Binding-site contacts:
Ligand atom C8 contacts residue LYS230 of chain 1.B at 4.5 Å.
Ligand atom O7 contacts residue ASN231 of chain 1.B at 4.3 Å.
Ligand atom O6 contacts residue ARG235 of chain 1.B at 3.2 Å (salt-bridge).
Ligand atom C8 contacts residue ASN231 of chain 1.B at 3.4 Å.
Ligand atom O7 contacts residue ASP232 of chain 1.B at 4.2 Å.
Ligand atom C5 contacts residue ARG235 of chain 1.B at 4.3 Å.
Ligand atom C6 contacts residue ARG235 of chain 1.B at 4.3 Å.
Ligand atom C1 contacts residue ARG235 of chain 1.B at 3.8 Å.
Ligand atom O6 contacts residue ARG281 of chain 1.B at 4.5 Å.
Ligand atom C7 contacts residue ASN231 of chain 1.B at 3.4 Å.
Ligand atom O6 contacts residue PRO343 of chain 1.B at 4.1 Å.
Ligand atom C5 contacts residue ASN231 of chain 1.B at 3.6 Å.
Ligand atom N2 contacts residue ASN231 of chain 1.B at 3.0 Å (h-bond).
Ligand atom C4 contacts residue ASN231 of chain 1.B at 4.2 Å.
Ligand atom C3 contacts residue ASN231 of chain 1.B at 3.8 Å.
Ligand atom O5 contacts residue ASN231 of chain 1.B at 2.3 Å (h-bond).
Ligand atom O5 contacts residue ARG235 of chain 1.B at 3.1 Å (salt-bridge).
Ligand atom C1 contacts residue ASN231 of chain 1.B at 1.4 Å.
Ligand atom C2 contacts residue ASN231 of chain 1.B at 2.5 Å.

Sequence of chain 1.B:
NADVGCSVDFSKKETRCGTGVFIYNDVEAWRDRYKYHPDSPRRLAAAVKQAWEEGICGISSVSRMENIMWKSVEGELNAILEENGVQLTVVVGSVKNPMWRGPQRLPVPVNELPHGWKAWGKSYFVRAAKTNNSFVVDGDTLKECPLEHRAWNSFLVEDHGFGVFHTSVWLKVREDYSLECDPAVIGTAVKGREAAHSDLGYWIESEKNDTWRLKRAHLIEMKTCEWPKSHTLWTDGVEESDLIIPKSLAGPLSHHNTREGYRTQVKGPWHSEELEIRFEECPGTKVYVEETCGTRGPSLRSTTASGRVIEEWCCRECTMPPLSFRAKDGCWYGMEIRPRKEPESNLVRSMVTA

This protein binds this small molecule.
Small molecule (SMILES): CC(=O)N[C@@H]1[C@@H](O)[C@H](O)[C@@H](CO)O[C@H]1O